Sequence of chain 1.X:
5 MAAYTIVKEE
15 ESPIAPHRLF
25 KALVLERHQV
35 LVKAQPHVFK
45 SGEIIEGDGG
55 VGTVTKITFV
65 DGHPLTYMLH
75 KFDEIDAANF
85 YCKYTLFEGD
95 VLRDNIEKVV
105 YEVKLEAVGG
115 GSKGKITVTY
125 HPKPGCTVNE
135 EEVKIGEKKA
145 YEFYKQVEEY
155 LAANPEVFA

Sequence of chain 1.W:
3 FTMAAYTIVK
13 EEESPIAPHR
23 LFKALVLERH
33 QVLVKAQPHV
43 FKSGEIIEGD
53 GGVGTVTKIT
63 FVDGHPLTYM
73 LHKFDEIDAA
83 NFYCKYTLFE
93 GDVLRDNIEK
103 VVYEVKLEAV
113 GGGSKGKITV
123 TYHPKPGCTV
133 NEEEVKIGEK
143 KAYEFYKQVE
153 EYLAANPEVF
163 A

A protein and the small-molecule ligand that binds it are described below.
Small molecule (SMILES): O=S(=O)(O)c1cccc2cccc(Nc3ccccc3)c12

Binding-site contacts:
Ligand atom C6 contacts residue GLU146 of chain 1.X at 4.2 Å.
Ligand atom O1 contacts residue GLU146 of chain 1.X at 3.7 Å.
Ligand atom C14 contacts residue LYS142 of chain 1.X at 3.3 Å.
Ligand atom C13 contacts residue PHE3 of chain 1.W at 4.5 Å (hydrophobic).
Ligand atom C15 contacts residue GLU141 of chain 1.X at 4.4 Å.
Ligand atom N contacts residue GLU146 of chain 1.X at 3.2 Å (salt-bridge).
Ligand atom C1 contacts residue GLU146 of chain 1.X at 2.8 Å.
Ligand atom C11 contacts residue GLU146 of chain 1.X at 4.0 Å.
Ligand atom C16 contacts residue GLU146 of chain 1.X at 4.2 Å.
Ligand atom C2 contacts residue TYR145 of chain 1.X at 4.4 Å (hydrophobic).
Ligand atom C2 contacts residue GLU146 of chain 1.X at 3.0 Å.
Ligand atom C5 contacts residue GLU146 of chain 1.X at 3.5 Å.
Ligand atom N contacts residue LYS142 of chain 1.X at 4.2 Å.
Ligand atom C15 contacts residue LYS142 of chain 1.X at 3.5 Å.
Ligand atom C3 contacts residue GLU146 of chain 1.X at 3.2 Å.
Ligand atom C15 contacts residue TYR145 of chain 1.X at 3.5 Å (hydrophobic).
Ligand atom C12 contacts residue LYS142 of chain 1.X at 3.6 Å.
Ligand atom C9 contacts residue GLU146 of chain 1.X at 4.1 Å.
Ligand atom C13 contacts residue LYS142 of chain 1.X at 3.5 Å.
Ligand atom C16 contacts residue LYS142 of chain 1.X at 3.8 Å.
Ligand atom O1 contacts residue LYS142 of chain 1.X at 2.8 Å (salt-bridge).
Ligand atom C11 contacts residue LYS142 of chain 1.X at 4.0 Å.
Ligand atom C4 contacts residue GLU146 of chain 1.X at 3.1 Å.
Ligand atom C14 contacts residue GLU141 of chain 1.X at 4.0 Å.
Ligand atom S contacts residue LYS142 of chain 1.X at 4.4 Å.
Ligand atom C10 contacts residue GLU146 of chain 1.X at 3.3 Å.
Ligand atom C16 contacts residue TYR145 of chain 1.X at 3.6 Å (hydrophobic).